A protein and the small-molecule ligand that binds it are described below.
Small molecule (SMILES): CC(C)CCC[C@@H](C)[C@H]1CC[C@H]2[C@@H]3CC=C4C[C@@H](OC(=O)CCC(=O)O)CC[C@]4(C)[C@H]3CC[C@]12C

Binding-site contacts:
Ligand atom CAJ contacts residue ILE1037 of chain 1.A at 4.1 Å (hydrophobic).
Ligand atom CBA contacts residue ILE1005 of chain 1.A at 3.9 Å (hydrophobic).
Ligand atom CAQ contacts residue ILE770 of chain 1.A at 3.1 Å (hydrophobic).
Ligand atom CBG contacts residue LEU767 of chain 1.A at 4.0 Å (hydrophobic).
Ligand atom CAD contacts residue PHE772 of chain 1.A at 3.7 Å (hydrophobic).
Ligand atom CAP contacts residue ILE770 of chain 1.A at 3.5 Å (hydrophobic).
Ligand atom CAN contacts residue VAL1038 of chain 1.A at 4.3 Å (hydrophobic).
Ligand atom OAW contacts residue PHE772 of chain 1.A at 4.3 Å.
Ligand atom CAU contacts residue LEU1002 of chain 1.A at 3.4 Å (hydrophobic).
Ligand atom CAD contacts residue GLY998 of chain 1.A at 3.5 Å.
Ligand atom CAX contacts residue GLN995 of chain 1.A at 4.1 Å.
Ligand atom CAA contacts residue ILE1009 of chain 1.A at 4.4 Å (hydrophobic).
Ligand atom OAF contacts residue TYR994 of chain 1.A at 4.2 Å.
Ligand atom CAI contacts residue LEU767 of chain 1.A at 4.0 Å (hydrophobic).
Ligand atom CAQ contacts residue LEU767 of chain 1.A at 3.7 Å (hydrophobic).
Ligand atom CAP contacts residue LEU767 of chain 1.A at 4.1 Å (hydrophobic).
Ligand atom CAK contacts residue LEU767 of chain 1.A at 3.1 Å (hydrophobic).
Ligand atom OAH contacts residue PRO999 of chain 1.A at 3.4 Å.
Ligand atom CAE contacts residue LEU1051 of chain 1.A at 3.9 Å (hydrophobic).
Ligand atom OAH contacts residue GLY998 of chain 1.A at 3.6 Å.
Ligand atom CAA contacts residue ILE1005 of chain 1.A at 4.4 Å (hydrophobic).
Ligand atom CAS contacts residue GLY998 of chain 1.A at 4.3 Å.
Ligand atom CAK contacts residue ILE770 of chain 1.A at 4.3 Å (hydrophobic).
Ligand atom CAS contacts residue LEU1002 of chain 1.A at 3.2 Å (hydrophobic).
Ligand atom OAF contacts residue GLN995 of chain 1.A at 3.3 Å (h-bond).
Ligand atom OAG contacts residue PHE772 of chain 1.A at 3.9 Å.
Ligand atom CAU contacts residue THR1001 of chain 1.A at 4.2 Å.
Ligand atom CBE contacts residue LEU767 of chain 1.A at 4.3 Å (hydrophobic).
Ligand atom CAC contacts residue LEU1059 of chain 1.A at 3.4 Å (hydrophobic).
Ligand atom CAK contacts residue PRO768 of chain 1.A at 4.0 Å (hydrophobic).
Ligand atom CAC contacts residue THR1001 of chain 1.A at 3.8 Å.
Ligand atom CAC contacts residue ILE1005 of chain 1.A at 3.5 Å (hydrophobic).
Ligand atom CAB contacts residue LEU1002 of chain 1.A at 3.6 Å (hydrophobic).
Ligand atom CAI contacts residue PRO768 of chain 1.A at 3.9 Å (hydrophobic).
Ligand atom CAE contacts residue THR1001 of chain 1.A at 3.4 Å.
Ligand atom CAJ contacts residue VAL1038 of chain 1.A at 4.3 Å (hydrophobic).
Ligand atom CAS contacts residue THR1001 of chain 1.A at 3.9 Å.
Ligand atom CAP contacts residue GLY1041 of chain 1.A at 4.4 Å.
Ligand atom CBD contacts residue LEU767 of chain 1.A at 4.2 Å (hydrophobic).
Ligand atom OAH contacts residue GLN995 of chain 1.A at 4.2 Å.

Sequence of chain 1.A:
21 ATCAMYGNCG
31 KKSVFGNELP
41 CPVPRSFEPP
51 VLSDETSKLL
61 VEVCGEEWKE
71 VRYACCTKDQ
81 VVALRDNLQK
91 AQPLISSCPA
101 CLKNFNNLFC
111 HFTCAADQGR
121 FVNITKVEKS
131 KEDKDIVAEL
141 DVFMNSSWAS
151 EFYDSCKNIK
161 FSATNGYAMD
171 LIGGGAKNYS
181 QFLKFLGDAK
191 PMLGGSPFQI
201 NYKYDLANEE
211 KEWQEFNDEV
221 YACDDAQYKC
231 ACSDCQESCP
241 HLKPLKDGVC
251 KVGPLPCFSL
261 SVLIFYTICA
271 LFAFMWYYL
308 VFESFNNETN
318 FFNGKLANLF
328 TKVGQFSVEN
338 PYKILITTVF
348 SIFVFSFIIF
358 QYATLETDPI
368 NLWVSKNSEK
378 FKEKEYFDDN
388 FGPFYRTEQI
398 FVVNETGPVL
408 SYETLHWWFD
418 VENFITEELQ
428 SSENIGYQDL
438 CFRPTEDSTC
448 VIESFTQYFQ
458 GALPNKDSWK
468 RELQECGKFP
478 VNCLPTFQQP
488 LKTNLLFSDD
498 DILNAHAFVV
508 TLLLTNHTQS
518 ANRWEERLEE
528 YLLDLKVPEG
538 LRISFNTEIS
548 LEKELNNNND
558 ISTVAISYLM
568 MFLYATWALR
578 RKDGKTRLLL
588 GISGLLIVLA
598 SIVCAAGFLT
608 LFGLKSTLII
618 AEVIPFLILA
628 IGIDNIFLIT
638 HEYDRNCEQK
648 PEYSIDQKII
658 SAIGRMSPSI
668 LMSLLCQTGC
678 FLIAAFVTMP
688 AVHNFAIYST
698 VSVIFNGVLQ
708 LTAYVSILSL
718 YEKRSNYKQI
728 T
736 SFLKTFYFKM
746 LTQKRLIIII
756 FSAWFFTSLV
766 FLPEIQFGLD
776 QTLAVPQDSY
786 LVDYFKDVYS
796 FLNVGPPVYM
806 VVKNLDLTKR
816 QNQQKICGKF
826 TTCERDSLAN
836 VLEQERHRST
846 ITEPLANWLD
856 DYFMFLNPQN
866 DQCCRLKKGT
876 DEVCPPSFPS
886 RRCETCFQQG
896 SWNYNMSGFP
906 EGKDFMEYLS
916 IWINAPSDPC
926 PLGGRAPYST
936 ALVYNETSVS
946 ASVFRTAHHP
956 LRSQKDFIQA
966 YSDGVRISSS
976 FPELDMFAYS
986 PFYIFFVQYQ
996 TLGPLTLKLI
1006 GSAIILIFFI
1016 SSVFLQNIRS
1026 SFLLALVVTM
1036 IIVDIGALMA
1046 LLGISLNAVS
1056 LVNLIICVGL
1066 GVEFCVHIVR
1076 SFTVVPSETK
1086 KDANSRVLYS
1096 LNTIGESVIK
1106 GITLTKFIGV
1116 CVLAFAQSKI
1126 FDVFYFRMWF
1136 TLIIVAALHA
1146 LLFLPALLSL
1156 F